Sequence of chain 1.B:
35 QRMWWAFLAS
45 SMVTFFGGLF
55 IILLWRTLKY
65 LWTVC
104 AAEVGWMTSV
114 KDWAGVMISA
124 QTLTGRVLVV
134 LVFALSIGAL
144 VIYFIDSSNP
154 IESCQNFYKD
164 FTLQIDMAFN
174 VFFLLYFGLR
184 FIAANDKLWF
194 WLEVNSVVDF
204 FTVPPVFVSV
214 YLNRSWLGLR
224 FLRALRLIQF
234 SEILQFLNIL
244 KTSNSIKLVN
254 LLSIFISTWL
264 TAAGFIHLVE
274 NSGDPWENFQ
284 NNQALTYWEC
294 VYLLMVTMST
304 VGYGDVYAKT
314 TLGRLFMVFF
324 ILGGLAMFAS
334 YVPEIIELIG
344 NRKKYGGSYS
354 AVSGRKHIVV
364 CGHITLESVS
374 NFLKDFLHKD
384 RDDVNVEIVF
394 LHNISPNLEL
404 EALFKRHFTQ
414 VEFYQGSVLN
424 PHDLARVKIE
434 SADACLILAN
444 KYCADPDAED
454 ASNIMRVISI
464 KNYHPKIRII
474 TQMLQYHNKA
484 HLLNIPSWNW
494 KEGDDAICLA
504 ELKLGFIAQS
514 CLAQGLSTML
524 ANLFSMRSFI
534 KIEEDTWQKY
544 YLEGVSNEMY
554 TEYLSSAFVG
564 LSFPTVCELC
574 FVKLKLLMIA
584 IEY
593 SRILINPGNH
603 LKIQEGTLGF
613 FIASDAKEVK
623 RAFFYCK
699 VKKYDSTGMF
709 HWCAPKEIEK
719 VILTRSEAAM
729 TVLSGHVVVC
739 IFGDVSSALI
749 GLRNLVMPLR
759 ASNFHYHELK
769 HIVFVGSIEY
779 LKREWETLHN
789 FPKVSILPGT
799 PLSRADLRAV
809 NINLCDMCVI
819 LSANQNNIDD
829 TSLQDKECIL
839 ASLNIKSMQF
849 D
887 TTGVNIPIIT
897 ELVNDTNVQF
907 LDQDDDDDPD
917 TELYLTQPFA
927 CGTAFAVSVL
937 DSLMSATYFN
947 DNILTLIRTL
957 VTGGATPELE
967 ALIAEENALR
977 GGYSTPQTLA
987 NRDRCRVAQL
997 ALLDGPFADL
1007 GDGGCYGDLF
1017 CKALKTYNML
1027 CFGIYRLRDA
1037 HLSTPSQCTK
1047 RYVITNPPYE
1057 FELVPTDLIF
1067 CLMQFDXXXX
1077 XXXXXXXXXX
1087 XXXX

A small-molecule ligand and the protein it binds are described below.
Small molecule (SMILES): CC(C)CCC[C@@H](C)[C@H]1CC[C@H]2[C@@H]3CC=C4C[C@@H](O)CC[C@]4(C)[C@H]3CC[C@]12C

Binding-site contacts:
Ligand atom C7 contacts residue TRP39 of chain 1.B at 4.1 Å (hydrophobic).
Ligand atom C1 contacts residue TYR214 of chain 1.B at 3.8 Å (hydrophobic).
Ligand atom C18 contacts residue SER44 of chain 1.B at 3.8 Å.
Ligand atom C2 contacts residue TYR214 of chain 1.B at 3.7 Å (hydrophobic).
Ligand atom C15 contacts residue SER44 of chain 1.B at 4.1 Å.
Ligand atom C16 contacts residue VAL47 of chain 1.B at 3.7 Å (hydrophobic).
Ligand atom C19 contacts residue VAL211 of chain 1.B at 4.4 Å (hydrophobic).
Ligand atom C6 contacts residue ALA40 of chain 1.B at 4.1 Å (hydrophobic).
Ligand atom C23 contacts residue SER44 of chain 1.B at 3.9 Å.
Ligand atom C23 contacts residue THR48 of chain 1.B at 4.4 Å.
Ligand atom C22 contacts residue VAL47 of chain 1.B at 3.8 Å (hydrophobic).
Ligand atom C26 contacts residue PHE210 of chain 1.B at 4.1 Å (hydrophobic).
Ligand atom C27 contacts residue PRO207 of chain 1.B at 4.2 Å (hydrophobic).
Ligand atom C16 contacts residue SER44 of chain 1.B at 3.8 Å.
Ligand atom C18 contacts residue VAL211 of chain 1.B at 3.9 Å (hydrophobic).
Ligand atom C19 contacts residue LEU215 of chain 1.B at 4.0 Å (hydrophobic).
Ligand atom C24 contacts residue PRO207 of chain 1.B at 4.4 Å (hydrophobic).
Ligand atom C19 contacts residue TYR214 of chain 1.B at 3.7 Å (hydrophobic).
Ligand atom C15 contacts residue ALA40 of chain 1.B at 4.4 Å (hydrophobic).
Ligand atom C6 contacts residue TRP39 of chain 1.B at 3.6 Å (hydrophobic).
Ligand atom C22 contacts residue SER44 of chain 1.B at 4.0 Å.
Ligand atom C7 contacts residue ALA40 of chain 1.B at 4.1 Å (hydrophobic).
Ligand atom C10 contacts residue TYR214 of chain 1.B at 4.4 Å (hydrophobic).
Ligand atom C24 contacts residue SER44 of chain 1.B at 3.7 Å.
Ligand atom C16 contacts residue ALA43 of chain 1.B at 4.4 Å (hydrophobic).